Binding-site contacts:
Ligand atom O10 contacts residue ARG71 of chain 3.A at 3.1 Å (salt-bridge).
Ligand atom O6 contacts residue TYR325 of chain 3.A at 2.8 Å (h-bond).
Ligand atom C1 contacts residue ARG211 of chain 3.A at 3.9 Å.
Ligand atom O8 contacts residue ARG211 of chain 3.A at 3.9 Å.
Ligand atom O9 contacts residue GLU195 of chain 3.A at 2.5 Å (salt-bridge).
Ligand atom O9 contacts residue ALA165 of chain 3.A at 3.6 Å.
Ligand atom O8 contacts residue GLU195 of chain 3.A at 2.6 Å (salt-bridge).
Ligand atom O4 contacts residue GLU38 of chain 3.A at 3.3 Å (salt-bridge).
Ligand atom O2 contacts residue ASP70 of chain 3.A at 2.8 Å (salt-bridge).
Ligand atom C9 contacts residue ALA165 of chain 3.A at 3.9 Å (hydrophobic).
Ligand atom O1B contacts residue ARG211 of chain 3.A at 2.9 Å (salt-bridge).
Ligand atom C3 contacts residue GLU38 of chain 3.A at 3.6 Å.
Ligand atom O9 contacts residue ARG143 of chain 3.A at 3.9 Å.
Ligand atom C5 contacts residue ASP70 of chain 3.A at 3.5 Å.
Ligand atom C9 contacts residue ASN213 of chain 3.A at 3.8 Å.
Ligand atom C4 contacts residue ASP70 of chain 3.A at 3.7 Å.
Ligand atom C3 contacts residue ASP70 of chain 3.A at 3.5 Å.
Ligand atom O6 contacts residue ARG211 of chain 3.A at 3.5 Å (salt-bridge).
Ligand atom C6 contacts residue TYR325 of chain 3.A at 3.6 Å (hydrophobic).
Ligand atom C1 contacts residue TYR325 of chain 3.A at 3.1 Å (hydrophobic).
Ligand atom O1B contacts residue TYR325 of chain 3.A at 3.0 Å (h-bond).
Ligand atom C8 contacts residue GLU195 of chain 3.A at 3.4 Å.
Ligand atom O1B contacts residue ARG290 of chain 3.A at 2.8 Å (salt-bridge).
Ligand atom O1A contacts residue TYR325 of chain 3.A at 3.8 Å.
Ligand atom O10 contacts residue ASP70 of chain 3.A at 3.6 Å.
Ligand atom C4 contacts residue GLU38 of chain 3.A at 3.8 Å.
Ligand atom O1A contacts residue ARG37 of chain 3.A at 3.1 Å (salt-bridge).
Ligand atom C2 contacts residue TYR325 of chain 3.A at 3.2 Å (hydrophobic).
Ligand atom C3 contacts residue ARG37 of chain 3.A at 3.8 Å.
Ligand atom O1A contacts residue ARG290 of chain 3.A at 3.2 Å (salt-bridge).
Ligand atom C9 contacts residue GLU195 of chain 3.A at 3.2 Å.
Ligand atom C2 contacts residue ASP70 of chain 3.A at 3.7 Å.
Ligand atom C8 contacts residue ARG211 of chain 3.A at 3.7 Å.
Ligand atom O6 contacts residue GLU196 of chain 3.A at 3.8 Å.
Ligand atom C6 contacts residue GLU196 of chain 3.A at 3.7 Å.
Ligand atom C11 contacts residue TRP97 of chain 3.A at 4.0 Å (hydrophobic).
Ligand atom C3 contacts residue TYR325 of chain 3.A at 3.2 Å (hydrophobic).
Ligand atom C1 contacts residue ARG290 of chain 3.A at 3.6 Å.
Ligand atom O4 contacts residue ASP70 of chain 3.A at 3.1 Å.
Ligand atom C4 contacts residue TYR325 of chain 3.A at 3.6 Å (hydrophobic).

Sequence of chain 3.A:
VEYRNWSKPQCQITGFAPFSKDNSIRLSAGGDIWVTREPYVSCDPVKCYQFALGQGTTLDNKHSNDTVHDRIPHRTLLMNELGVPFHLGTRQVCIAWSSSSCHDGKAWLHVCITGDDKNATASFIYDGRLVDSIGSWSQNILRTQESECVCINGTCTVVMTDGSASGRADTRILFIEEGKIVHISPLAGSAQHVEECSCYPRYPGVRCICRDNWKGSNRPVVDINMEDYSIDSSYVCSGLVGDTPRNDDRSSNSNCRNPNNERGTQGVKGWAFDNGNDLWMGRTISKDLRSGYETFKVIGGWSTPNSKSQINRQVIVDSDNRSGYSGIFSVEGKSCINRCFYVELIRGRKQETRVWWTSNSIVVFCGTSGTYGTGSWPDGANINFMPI

A small-molecule ligand and the protein it binds are described below.
Small molecule (SMILES): CC(=O)N[C@H]1[C@H]([C@H](O)[C@H](O)CO)O[C@@](O)(C(=O)O)C[C@@H]1O